A small-molecule ligand and the protein it binds are described below.
Small molecule (SMILES): CC[C@H](CNC(=O)c1ccc(S(N)(=O)=O)cc1)c1ccc2[nH]ccc2c1

Sequence of chain 1.A:
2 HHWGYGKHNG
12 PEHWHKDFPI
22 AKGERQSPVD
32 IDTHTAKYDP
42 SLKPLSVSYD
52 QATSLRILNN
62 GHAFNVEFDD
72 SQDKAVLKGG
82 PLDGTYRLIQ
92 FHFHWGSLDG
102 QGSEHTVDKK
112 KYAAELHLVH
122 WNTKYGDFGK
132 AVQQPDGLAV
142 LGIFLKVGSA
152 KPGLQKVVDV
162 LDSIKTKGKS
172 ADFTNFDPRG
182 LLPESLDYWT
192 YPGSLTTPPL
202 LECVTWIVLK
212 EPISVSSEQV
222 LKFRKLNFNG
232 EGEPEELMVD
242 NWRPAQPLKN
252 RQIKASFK

Binding-site contacts:
Ligand atom N15 contacts residue ZN1 of chain 1.B at 2.1 Å.
Ligand atom C06 contacts residue GLN91 of chain 1.A at 4.0 Å.
Ligand atom N15 contacts residue GLU105 of chain 1.A at 3.9 Å.
Ligand atom N15 contacts residue HIS93 of chain 1.A at 3.3 Å (h-bond).
Ligand atom S14 contacts residue ZN1 of chain 1.B at 3.1 Å.
Ligand atom O16 contacts residue TRP207 of chain 1.A at 3.8 Å.
Ligand atom C23 contacts residue PHE129 of chain 1.A at 3.4 Å (hydrophobic).
Ligand atom N15 contacts residue THR197 of chain 1.A at 2.4 Å (h-bond).
Ligand atom C06 contacts residue LEU196 of chain 1.A at 4.1 Å (hydrophobic).
Ligand atom C01 contacts residue THR198 of chain 1.A at 3.4 Å.
Ligand atom N15 contacts residue HIS95 of chain 1.A at 3.2 Å (h-bond).
Ligand atom O17 contacts residue LEU196 of chain 1.A at 3.0 Å.
Ligand atom S14 contacts residue HIS118 of chain 1.A at 3.8 Å.
Ligand atom C05 contacts residue LEU196 of chain 1.A at 4.0 Å (hydrophobic).
Ligand atom C03 contacts residue HIS93 of chain 1.A at 3.8 Å.
Ligand atom O16 contacts residue ZN1 of chain 1.B at 2.9 Å.
Ligand atom C05 contacts residue VAL120 of chain 1.A at 4.0 Å (hydrophobic).
Ligand atom S14 contacts residue THR197 of chain 1.A at 3.6 Å (h-bond).
Ligand atom C11 contacts residue PHE129 of chain 1.A at 4.0 Å (hydrophobic).
Ligand atom O16 contacts residue HIS118 of chain 1.A at 3.1 Å (h-bond).
Ligand atom C18 contacts residue ILE90 of chain 1.A at 3.2 Å (hydrophobic).
Ligand atom O17 contacts residue SER195 of chain 1.A at 4.0 Å.
Ligand atom O16 contacts residue HIS93 of chain 1.A at 3.3 Å (h-bond).
Ligand atom C19 contacts residue ILE90 of chain 1.A at 3.8 Å (hydrophobic).
Ligand atom C05 contacts residue GLN91 of chain 1.A at 3.5 Å.
Ligand atom C03 contacts residue LEU196 of chain 1.A at 3.6 Å (hydrophobic).
Ligand atom C04 contacts residue VAL120 of chain 1.A at 3.5 Å (hydrophobic).
Ligand atom C07 contacts residue GLN91 of chain 1.A at 4.1 Å.
Ligand atom C02 contacts residue THR198 of chain 1.A at 3.2 Å.
Ligand atom C02 contacts residue LEU196 of chain 1.A at 3.7 Å (hydrophobic).
Ligand atom C04 contacts residue LEU196 of chain 1.A at 3.7 Å (hydrophobic).
Ligand atom C04 contacts residue HIS93 of chain 1.A at 3.6 Å.
Ligand atom N15 contacts residue HIS118 of chain 1.A at 3.4 Å (h-bond).
Ligand atom O17 contacts residue THR197 of chain 1.A at 2.7 Å (h-bond).
Ligand atom S14 contacts residue HIS93 of chain 1.A at 3.7 Å.
Ligand atom O17 contacts residue TRP207 of chain 1.A at 3.7 Å.
Ligand atom O16 contacts residue VAL141 of chain 1.A at 3.7 Å.
Ligand atom O08 contacts residue PHE129 of chain 1.A at 3.5 Å.
Ligand atom O08 contacts residue GLN91 of chain 1.A at 3.5 Å (h-bond).
Ligand atom C01 contacts residue LEU196 of chain 1.A at 3.9 Å (hydrophobic).